Binding-site contacts:
Ligand atom O11 contacts residue HIS247 of chain 1.A at 3.4 Å.
Ligand atom O09 contacts residue TYR275 of chain 1.A at 3.6 Å (h-bond).
Ligand atom N07 contacts residue LYS165 of chain 1.A at 3.3 Å (salt-bridge).
Ligand atom C04 contacts residue TYR275 of chain 1.A at 3.4 Å (hydrophobic).
Ligand atom C05 contacts residue TYR275 of chain 1.A at 3.0 Å (hydrophobic).
Ligand atom O08 contacts residue LYS165 of chain 1.A at 2.7 Å (salt-bridge).
Ligand atom C14 contacts residue TYR125 of chain 1.A at 3.2 Å (hydrophobic).
Ligand atom O09 contacts residue PHE161 of chain 1.A at 3.3 Å.
Ligand atom O09 contacts residue LYS165 of chain 1.A at 3.7 Å.
Ligand atom N16 contacts residue HIS121 of chain 1.A at 3.5 Å (h-bond).
Ligand atom N07 contacts residue PHE161 of chain 1.A at 3.7 Å.
Ligand atom C13 contacts residue HIS247 of chain 1.A at 3.6 Å.
Ligand atom N12 contacts residue TYR275 of chain 1.A at 2.9 Å (h-bond).
Ligand atom C05 contacts residue PHE80 of chain 1.A at 3.6 Å (hydrophobic).
Ligand atom C13 contacts residue TYR275 of chain 1.A at 3.6 Å (hydrophobic).
Ligand atom O11 contacts residue CYS83 of chain 1.A at 3.0 Å (h-bond).
Ligand atom C01 contacts residue ILE79 of chain 1.A at 3.7 Å (hydrophobic).
Ligand atom C17 contacts residue GLN84 of chain 1.A at 3.6 Å.
Ligand atom C04 contacts residue PHE80 of chain 1.A at 3.5 Å (hydrophobic).
Ligand atom C02 contacts residue TYR271 of chain 1.A at 3.1 Å (hydrophobic).
Ligand atom C04 contacts residue CYS83 of chain 1.A at 2.7 Å (hydrophobic).
Ligand atom C18 contacts residue GLN84 of chain 1.A at 3.5 Å.
Ligand atom O09 contacts residue MET162 of chain 1.A at 3.0 Å (h-bond).
Ligand atom C01 contacts residue TYR271 of chain 1.A at 3.3 Å (hydrophobic).
Ligand atom N07 contacts residue TYR275 of chain 1.A at 3.4 Å (h-bond).
Ligand atom C02 contacts residue LEU274 of chain 1.A at 3.5 Å (hydrophobic).
Ligand atom C14 contacts residue TYR275 of chain 1.A at 3.4 Å (hydrophobic).
Ligand atom C06 contacts residue TYR275 of chain 1.A at 3.3 Å (hydrophobic).
Ligand atom C10 contacts residue TYR275 of chain 1.A at 3.7 Å (hydrophobic).
Ligand atom N12 contacts residue HIS247 of chain 1.A at 3.5 Å.
Ligand atom C03 contacts residue TYR275 of chain 1.A at 3.8 Å (hydrophobic).
Ligand atom C10 contacts residue HIS247 of chain 1.A at 3.4 Å.
Ligand atom C03 contacts residue CYS83 of chain 1.A at 1.8 Å (hydrophobic).
Ligand atom O08 contacts residue PHE161 of chain 1.A at 3.5 Å.
Ligand atom C10 contacts residue CYS83 of chain 1.A at 3.0 Å (hydrophobic).
Ligand atom C02 contacts residue ILE79 of chain 1.A at 3.6 Å (hydrophobic).
Ligand atom O11 contacts residue GLN84 of chain 1.A at 3.2 Å.
Ligand atom C01 contacts residue TYR275 of chain 1.A at 3.7 Å (hydrophobic).
Ligand atom O11 contacts residue PHE80 of chain 1.A at 3.6 Å.
Ligand atom C02 contacts residue CYS83 of chain 1.A at 2.8 Å (hydrophobic).

Sequence of chain 1.A:
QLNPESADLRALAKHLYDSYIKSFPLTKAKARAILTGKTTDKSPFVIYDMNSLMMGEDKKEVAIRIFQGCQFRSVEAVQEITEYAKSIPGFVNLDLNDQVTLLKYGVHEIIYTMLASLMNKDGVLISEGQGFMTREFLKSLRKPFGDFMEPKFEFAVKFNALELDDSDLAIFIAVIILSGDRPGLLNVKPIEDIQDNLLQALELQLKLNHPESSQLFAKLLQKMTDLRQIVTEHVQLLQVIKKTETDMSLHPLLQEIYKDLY

A small-molecule ligand and the protein it binds are described below.
Small molecule (SMILES): O=C(Nc1ccncc1)c1cc([N+](=O)[O-])ccc1Cl